The small molecule below binds the protein below.
Small molecule (SMILES): Nc1ncnc2c1ncn2[C@@H]1O[C@H](COP(=O)(O)OP(=O)(O)OP(O)(O)=S)[C@@H](O)[C@H]1O

Sequence of chain 1.C:
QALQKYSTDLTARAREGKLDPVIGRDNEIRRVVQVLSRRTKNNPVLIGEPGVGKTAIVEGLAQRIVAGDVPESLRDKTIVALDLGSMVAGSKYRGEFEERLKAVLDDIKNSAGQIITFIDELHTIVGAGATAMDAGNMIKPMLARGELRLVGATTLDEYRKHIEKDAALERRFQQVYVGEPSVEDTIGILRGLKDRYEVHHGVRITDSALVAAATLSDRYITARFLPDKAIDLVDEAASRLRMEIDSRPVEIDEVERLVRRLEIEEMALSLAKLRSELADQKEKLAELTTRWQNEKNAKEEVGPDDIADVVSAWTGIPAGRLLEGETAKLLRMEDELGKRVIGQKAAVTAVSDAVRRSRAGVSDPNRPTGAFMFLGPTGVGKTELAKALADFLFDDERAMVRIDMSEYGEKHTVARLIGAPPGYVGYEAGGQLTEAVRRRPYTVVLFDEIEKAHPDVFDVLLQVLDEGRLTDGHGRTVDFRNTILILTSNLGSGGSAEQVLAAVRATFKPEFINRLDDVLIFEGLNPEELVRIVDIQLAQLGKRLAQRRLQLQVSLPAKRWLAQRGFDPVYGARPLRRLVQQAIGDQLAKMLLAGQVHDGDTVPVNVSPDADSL

Binding-site contacts:
Ligand atom O3A contacts residue ARG332 of chain 1.C at 4.1 Å.
Ligand atom N3 contacts residue LEU354 of chain 1.B at 3.4 Å.
Ligand atom O3G contacts residue THR316 of chain 1.B at 4.1 Å.
Ligand atom O2A contacts residue LYS212 of chain 1.B at 3.4 Å (salt-bridge).
Ligand atom C8 contacts residue ALA214 of chain 1.B at 4.2 Å (hydrophobic).
Ligand atom C1' contacts residue ILE392 of chain 1.B at 4.2 Å (hydrophobic).
Ligand atom O2A contacts residue GLY211 of chain 1.B at 3.3 Å.
Ligand atom O2G contacts residue GLU279 of chain 1.B at 3.6 Å.
Ligand atom O1A contacts residue THR213 of chain 1.B at 3.8 Å.
Ligand atom O3G contacts residue PRO208 of chain 1.B at 3.4 Å.
Ligand atom N1 contacts residue ILE181 of chain 1.B at 3.2 Å (h-bond).
Ligand atom C8 contacts residue GLY211 of chain 1.B at 4.2 Å.
Ligand atom O4' contacts residue ILE392 of chain 1.B at 4.0 Å.
Ligand atom O3G contacts residue GLY209 of chain 1.B at 4.2 Å.
Ligand atom N3 contacts residue PRO179 of chain 1.B at 4.1 Å.
Ligand atom S1G contacts residue ARG333 of chain 1.C at 2.7 Å (salt-bridge).
Ligand atom C5 contacts residue ALA214 of chain 1.B at 4.0 Å (hydrophobic).
Ligand atom C2 contacts residue PRO179 of chain 1.B at 3.3 Å (hydrophobic).
Ligand atom C2 contacts residue VAL180 of chain 1.B at 3.9 Å (hydrophobic).
Ligand atom O3B contacts residue LYS212 of chain 1.B at 3.8 Å.
Ligand atom O5' contacts residue ARG332 of chain 1.C at 3.9 Å.
Ligand atom C2 contacts residue LEU354 of chain 1.B at 3.9 Å (hydrophobic).
Ligand atom O2A contacts residue THR213 of chain 1.B at 3.8 Å.
Ligand atom O3G contacts residue LYS212 of chain 1.B at 3.8 Å.
Ligand atom N1 contacts residue PRO179 of chain 1.B at 4.0 Å.
Ligand atom N7 contacts residue GLY211 of chain 1.B at 4.2 Å.
Ligand atom O3B contacts residue GLY209 of chain 1.B at 3.5 Å (h-bond).
Ligand atom N6 contacts residue ILE181 of chain 1.B at 3.1 Å (h-bond).
Ligand atom N1 contacts residue VAL180 of chain 1.B at 3.7 Å.
Ligand atom PB contacts residue LYS212 of chain 1.B at 4.1 Å.
Ligand atom O2A contacts residue ALA214 of chain 1.B at 4.0 Å.
Ligand atom N7 contacts residue ALA214 of chain 1.B at 4.0 Å.
Ligand atom C6 contacts residue ILE181 of chain 1.B at 3.8 Å (hydrophobic).
Ligand atom O2B contacts residue GLY211 of chain 1.B at 3.3 Å.
Ligand atom O1B contacts residue THR213 of chain 1.B at 3.0 Å (h-bond).
Ligand atom C2 contacts residue ILE181 of chain 1.B at 3.9 Å (hydrophobic).
Ligand atom O2B contacts residue THR213 of chain 1.B at 3.6 Å.
Ligand atom S1G contacts residue ARG332 of chain 1.C at 3.6 Å.
Ligand atom PB contacts residue THR213 of chain 1.B at 4.2 Å.
Ligand atom O2B contacts residue LYS212 of chain 1.B at 2.6 Å (salt-bridge).

Sequence of chain 1.B:
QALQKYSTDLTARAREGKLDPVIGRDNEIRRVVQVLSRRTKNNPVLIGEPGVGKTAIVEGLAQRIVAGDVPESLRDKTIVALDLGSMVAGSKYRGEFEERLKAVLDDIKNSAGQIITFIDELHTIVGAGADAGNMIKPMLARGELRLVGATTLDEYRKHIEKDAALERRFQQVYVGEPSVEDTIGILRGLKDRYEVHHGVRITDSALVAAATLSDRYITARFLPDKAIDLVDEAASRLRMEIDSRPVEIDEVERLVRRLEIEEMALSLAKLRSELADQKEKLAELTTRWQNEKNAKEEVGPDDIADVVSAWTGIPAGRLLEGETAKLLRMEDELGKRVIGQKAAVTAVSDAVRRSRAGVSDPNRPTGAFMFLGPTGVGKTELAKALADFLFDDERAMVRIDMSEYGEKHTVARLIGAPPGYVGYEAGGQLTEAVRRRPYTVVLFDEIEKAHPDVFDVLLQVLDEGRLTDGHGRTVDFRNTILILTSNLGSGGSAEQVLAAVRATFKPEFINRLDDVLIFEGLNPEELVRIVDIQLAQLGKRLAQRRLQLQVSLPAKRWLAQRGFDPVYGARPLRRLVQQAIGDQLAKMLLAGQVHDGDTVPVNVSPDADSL